Binding-site contacts:
Ligand atom O5 contacts residue SER151 of chain 1.A at 4.0 Å.
Ligand atom C2 contacts residue ASN149 of chain 1.A at 2.5 Å.
Ligand atom C1 contacts residue ASN149 of chain 1.A at 1.4 Å.
Ligand atom C7 contacts residue ASN148 of chain 1.A at 3.8 Å.
Ligand atom C5 contacts residue MET153 of chain 1.A at 4.4 Å (hydrophobic).
Ligand atom C3 contacts residue ASN149 of chain 1.A at 3.8 Å.
Ligand atom O4 contacts residue MET153 of chain 1.A at 3.9 Å.
Ligand atom C8 contacts residue ASN148 of chain 1.A at 4.0 Å.
Ligand atom C7 contacts residue ASN149 of chain 1.A at 3.9 Å.
Ligand atom O6 contacts residue SER151 of chain 1.A at 2.8 Å (h-bond).
Ligand atom O7 contacts residue ASN148 of chain 1.A at 3.4 Å (h-bond).
Ligand atom C6 contacts residue SER151 of chain 1.A at 3.3 Å.
Ligand atom N2 contacts residue ASN149 of chain 1.A at 2.9 Å (h-bond).
Ligand atom C6 contacts residue MET153 of chain 1.A at 3.6 Å (hydrophobic).
Ligand atom C5 contacts residue ASN149 of chain 1.A at 3.7 Å.
Ligand atom C5 contacts residue SER151 of chain 1.A at 4.4 Å.
Ligand atom C4 contacts residue ASN149 of chain 1.A at 4.3 Å.
Ligand atom C4 contacts residue MET153 of chain 1.A at 4.0 Å (hydrophobic).
Ligand atom O7 contacts residue ASN149 of chain 1.A at 4.1 Å.
Ligand atom O5 contacts residue ASN149 of chain 1.A at 2.4 Å (h-bond).

Sequence of chain 1.A:
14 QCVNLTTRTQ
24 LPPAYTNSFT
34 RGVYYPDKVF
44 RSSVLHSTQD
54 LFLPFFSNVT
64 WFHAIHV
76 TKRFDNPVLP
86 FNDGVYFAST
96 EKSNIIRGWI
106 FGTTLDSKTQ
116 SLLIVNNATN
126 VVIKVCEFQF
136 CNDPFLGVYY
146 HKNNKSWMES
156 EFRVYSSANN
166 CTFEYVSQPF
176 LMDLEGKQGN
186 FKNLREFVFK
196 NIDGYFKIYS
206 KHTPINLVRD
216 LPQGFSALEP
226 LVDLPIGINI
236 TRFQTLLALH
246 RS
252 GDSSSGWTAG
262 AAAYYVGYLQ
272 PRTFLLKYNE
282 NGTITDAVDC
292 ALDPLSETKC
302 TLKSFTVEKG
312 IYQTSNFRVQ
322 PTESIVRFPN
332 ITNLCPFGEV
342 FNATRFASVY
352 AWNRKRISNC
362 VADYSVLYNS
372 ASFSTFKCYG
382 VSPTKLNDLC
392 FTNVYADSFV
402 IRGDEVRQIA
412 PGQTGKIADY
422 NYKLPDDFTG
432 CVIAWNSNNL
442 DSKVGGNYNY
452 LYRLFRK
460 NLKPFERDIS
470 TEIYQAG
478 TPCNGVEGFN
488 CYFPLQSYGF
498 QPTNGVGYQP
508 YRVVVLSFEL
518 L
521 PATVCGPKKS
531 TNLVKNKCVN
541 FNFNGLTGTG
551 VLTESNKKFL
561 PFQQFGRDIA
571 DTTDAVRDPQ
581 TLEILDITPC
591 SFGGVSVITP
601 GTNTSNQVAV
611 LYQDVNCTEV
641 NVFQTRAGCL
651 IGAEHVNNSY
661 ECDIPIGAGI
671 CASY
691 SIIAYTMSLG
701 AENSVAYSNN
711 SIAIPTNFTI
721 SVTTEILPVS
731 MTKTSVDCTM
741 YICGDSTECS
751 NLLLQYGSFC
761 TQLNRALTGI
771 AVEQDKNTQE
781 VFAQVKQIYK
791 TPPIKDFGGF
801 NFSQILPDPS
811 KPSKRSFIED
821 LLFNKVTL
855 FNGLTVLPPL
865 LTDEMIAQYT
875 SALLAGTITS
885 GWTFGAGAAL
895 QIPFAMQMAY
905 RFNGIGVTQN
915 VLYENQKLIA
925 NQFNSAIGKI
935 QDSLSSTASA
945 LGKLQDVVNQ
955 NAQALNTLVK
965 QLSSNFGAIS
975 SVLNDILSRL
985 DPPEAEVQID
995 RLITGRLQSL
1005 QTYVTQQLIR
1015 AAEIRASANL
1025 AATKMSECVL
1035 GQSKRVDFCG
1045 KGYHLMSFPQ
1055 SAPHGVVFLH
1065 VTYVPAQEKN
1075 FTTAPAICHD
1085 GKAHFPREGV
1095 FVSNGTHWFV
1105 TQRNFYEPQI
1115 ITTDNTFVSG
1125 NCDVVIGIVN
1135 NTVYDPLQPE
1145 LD

The protein below binds the small molecule below.
Small molecule (SMILES): CC(=O)N[C@@H]1[C@@H](O)[C@H](O)[C@@H](CO)O[C@H]1O